A small-molecule ligand and the protein it binds are described below.
Small molecule (SMILES): O=c1ccn([C@@H]2O[C@H](CO[P](=O)(O)O[C@H]3[C@@H](O)[C@H](n4ccc(=O)[nH]c4=O)O[C@@H]3CO[P](=O)(O)O[C@H]3[C@@H](O)[C@H](n4ccc(=O)[nH]c4=O)O[C@@H]3CO[P](=O)(O)O[C@H]3[C@@H](O)[C@H](n4ccc(=O)[nH]c4=O)O[C@@H]3COP(=O)=O)[C@@H](O)[C@H]2O)c(=O)[nH]1

Sequence of chain 28.A:
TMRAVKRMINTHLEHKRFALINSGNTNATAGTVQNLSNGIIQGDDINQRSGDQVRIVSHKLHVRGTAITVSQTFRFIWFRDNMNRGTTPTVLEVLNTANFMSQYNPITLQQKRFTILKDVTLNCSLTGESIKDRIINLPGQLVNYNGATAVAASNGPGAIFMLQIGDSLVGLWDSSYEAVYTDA

Binding-site contacts:
Ligand atom C1' contacts residue ARG19 of chain 28.A at 4.3 Å.
Ligand atom OP1 contacts residue ARG15 of chain 28.A at 2.5 Å.
Ligand atom OP2 contacts residue ARG15 of chain 28.A at 2.5 Å.
Ligand atom N1 contacts residue A3 of chain 28.B at 4.3 Å.
Ligand atom O3' contacts residue ARG15 of chain 28.A at 3.1 Å (salt-bridge).
Ligand atom O4 contacts residue A1 of chain 28.B at 3.0 Å (h-bond).
Ligand atom C4 contacts residue ARG19 of chain 28.A at 3.9 Å.
Ligand atom C2 contacts residue A1 of chain 28.B at 3.1 Å.
Ligand atom OP1 contacts residue ARG19 of chain 28.A at 4.1 Å.
Ligand atom O2 contacts residue A3 of chain 28.B at 3.2 Å.
Ligand atom OP1 contacts residue LYS18 of chain 28.A at 3.7 Å.
Ligand atom O2 contacts residue A2 of chain 28.B at 3.7 Å.
Ligand atom C2' contacts residue ARG19 of chain 28.A at 3.6 Å.
Ligand atom N3 contacts residue A1 of chain 28.B at 2.7 Å (h-bond).
Ligand atom C4 contacts residue A1 of chain 28.B at 3.4 Å.
Ligand atom O5' contacts residue ARG19 of chain 28.A at 2.1 Å (salt-bridge).
Ligand atom N1 contacts residue ARG19 of chain 28.A at 3.9 Å.
Ligand atom OP1 contacts residue MET14 of chain 28.A at 3.8 Å.
Ligand atom C2 contacts residue A2 of chain 28.B at 3.9 Å.
Ligand atom C5' contacts residue ARG19 of chain 28.A at 3.2 Å.
Ligand atom P contacts residue ARG19 of chain 28.A at 2.8 Å.
Ligand atom O2 contacts residue A1 of chain 28.B at 2.7 Å (h-bond).
Ligand atom O4 contacts residue A3 of chain 28.B at 2.8 Å (h-bond).
Ligand atom O5' contacts residue ARG15 of chain 28.A at 3.6 Å.
Ligand atom C5' contacts residue ARG15 of chain 28.A at 2.5 Å.
Ligand atom P contacts residue ARG15 of chain 28.A at 3.1 Å.
Ligand atom N3 contacts residue A2 of chain 28.B at 3.7 Å.
Ligand atom C3' contacts residue ARG19 of chain 28.A at 3.4 Å.
Ligand atom C5 contacts residue ARG19 of chain 28.A at 2.9 Å.
Ligand atom C6 contacts residue ARG19 of chain 28.A at 2.7 Å.
Ligand atom O3' contacts residue ARG19 of chain 28.A at 3.6 Å (salt-bridge).
Ligand atom O4' contacts residue ARG19 of chain 28.A at 3.9 Å.
Ligand atom C3' contacts residue ARG15 of chain 28.A at 3.8 Å.
Ligand atom N3 contacts residue A3 of chain 28.B at 2.8 Å (h-bond).
Ligand atom C2 contacts residue A3 of chain 28.B at 3.5 Å.
Ligand atom OP2 contacts residue ARG19 of chain 28.A at 2.1 Å (salt-bridge).
Ligand atom C4 contacts residue A3 of chain 28.B at 3.6 Å.
Ligand atom C4' contacts residue ARG19 of chain 28.A at 3.7 Å.
Ligand atom OP2 contacts residue ALA16 of chain 28.A at 4.1 Å.
Ligand atom C4' contacts residue ARG15 of chain 28.A at 3.3 Å.